A protein and the small-molecule ligand that binds it are described below.
Small molecule (SMILES): O=c1[nH]cnc2c([C@@H]3N[C@H](CO)[C@@H](O)[C@H]3O)c[nH]c12

Sequence of chain 3.A:
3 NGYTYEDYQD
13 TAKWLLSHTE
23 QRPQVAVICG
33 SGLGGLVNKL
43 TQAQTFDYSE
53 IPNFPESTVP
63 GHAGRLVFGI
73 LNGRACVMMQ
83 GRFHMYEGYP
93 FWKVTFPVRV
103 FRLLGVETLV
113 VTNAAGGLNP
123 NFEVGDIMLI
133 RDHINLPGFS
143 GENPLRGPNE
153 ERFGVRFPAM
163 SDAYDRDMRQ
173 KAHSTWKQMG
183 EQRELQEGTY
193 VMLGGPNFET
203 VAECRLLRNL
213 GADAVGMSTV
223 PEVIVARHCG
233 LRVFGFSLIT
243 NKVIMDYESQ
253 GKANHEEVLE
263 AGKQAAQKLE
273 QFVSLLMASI

Sequence of chain 1.A:
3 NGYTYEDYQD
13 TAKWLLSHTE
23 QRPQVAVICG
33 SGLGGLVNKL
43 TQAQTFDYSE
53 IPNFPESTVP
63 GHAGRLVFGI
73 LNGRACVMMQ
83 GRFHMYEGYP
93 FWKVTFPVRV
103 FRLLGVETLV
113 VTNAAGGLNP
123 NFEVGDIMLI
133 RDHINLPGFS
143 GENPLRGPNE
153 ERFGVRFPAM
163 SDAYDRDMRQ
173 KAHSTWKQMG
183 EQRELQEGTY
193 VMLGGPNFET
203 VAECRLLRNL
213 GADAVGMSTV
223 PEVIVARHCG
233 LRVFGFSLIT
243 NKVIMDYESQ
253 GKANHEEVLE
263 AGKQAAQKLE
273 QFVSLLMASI

Binding-site contacts:
Ligand atom O6 contacts residue ASN243 of chain 1.A at 3.1 Å (h-bond).
Ligand atom N1 contacts residue PHE200 of chain 1.A at 3.8 Å.
Ligand atom O3' contacts residue PO41 of chain 1.C at 2.7 Å (h-bond).
Ligand atom C2 contacts residue GLU201 of chain 1.A at 3.2 Å.
Ligand atom O3' contacts residue TYR88 of chain 1.A at 2.8 Å (h-bond).
Ligand atom O2' contacts residue PO41 of chain 1.C at 2.8 Å (h-bond).
Ligand atom C8 contacts residue THR242 of chain 1.A at 3.7 Å.
Ligand atom O5' contacts residue PHE200 of chain 1.A at 3.5 Å.
Ligand atom C8 contacts residue ALA116 of chain 1.A at 3.5 Å (hydrophobic).
Ligand atom N4' contacts residue SER33 of chain 1.A at 3.7 Å.
Ligand atom C5' contacts residue PHE200 of chain 1.A at 3.7 Å (hydrophobic).
Ligand atom C4' contacts residue PO41 of chain 1.C at 3.2 Å.
Ligand atom N3 contacts residue GLY218 of chain 1.A at 3.7 Å.
Ligand atom C9 contacts residue ALA116 of chain 1.A at 3.4 Å (hydrophobic).
Ligand atom C6 contacts residue PHE200 of chain 1.A at 3.7 Å (hydrophobic).
Ligand atom N7 contacts residue ASN243 of chain 1.A at 2.8 Å (h-bond).
Ligand atom O6 contacts residue GLU201 of chain 1.A at 3.6 Å.
Ligand atom C2 contacts residue MET219 of chain 1.A at 3.5 Å (hydrophobic).
Ligand atom C3' contacts residue PO41 of chain 1.C at 3.3 Å.
Ligand atom N3 contacts residue MET219 of chain 1.A at 3.7 Å.
Ligand atom O6 contacts residue VAL245 of chain 1.A at 3.5 Å.
Ligand atom C6 contacts residue GLY118 of chain 1.A at 3.8 Å.
Ligand atom C1' contacts residue ALA116 of chain 1.A at 3.2 Å (hydrophobic).
Ligand atom N7 contacts residue GLY118 of chain 1.A at 3.4 Å (h-bond).
Ligand atom O6 contacts residue GLY118 of chain 1.A at 3.4 Å.
Ligand atom O3' contacts residue HIS86 of chain 1.A at 3.4 Å (h-bond).
Ligand atom C2' contacts residue PO41 of chain 1.C at 3.5 Å.
Ligand atom N7 contacts residue ALA117 of chain 1.A at 3.7 Å.
Ligand atom C5 contacts residue GLY118 of chain 1.A at 3.6 Å.
Ligand atom O2' contacts residue MET219 of chain 1.A at 2.8 Å (h-bond).
Ligand atom C3' contacts residue MET219 of chain 1.A at 3.8 Å (hydrophobic).
Ligand atom O5' contacts residue HIS257 of chain 1.A at 2.9 Å (h-bond).
Ligand atom O5' contacts residue VAL260 of chain 1.A at 3.4 Å.
Ligand atom N4' contacts residue PO41 of chain 1.C at 2.8 Å (h-bond).
Ligand atom C6 contacts residue GLU201 of chain 1.A at 3.7 Å.
Ligand atom C5 contacts residue PHE200 of chain 1.A at 3.7 Å (hydrophobic).
Ligand atom C1' contacts residue PO41 of chain 1.C at 3.2 Å.
Ligand atom C5' contacts residue HIS257 of chain 1.A at 3.3 Å.
Ligand atom C3' contacts residue TYR88 of chain 1.A at 3.7 Å (hydrophobic).
Ligand atom N1 contacts residue GLU201 of chain 1.A at 2.9 Å (salt-bridge).